A small-molecule ligand and the protein it binds are described below.
Small molecule (SMILES): CC(=O)N[C@@H]1[C@@H](O)[C@H](O)[C@@H](CO)O[C@H]1O

Binding-site contacts:
Ligand atom O5 contacts residue ASN19 of chain 1.B at 2.4 Å (h-bond).
Ligand atom N2 contacts residue ASN19 of chain 1.B at 3.0 Å (h-bond).
Ligand atom O5 contacts residue GLU22 of chain 1.B at 3.9 Å.
Ligand atom C4 contacts residue GLU22 of chain 1.B at 4.2 Å.
Ligand atom C5 contacts residue ASN19 of chain 1.B at 3.2 Å.
Ligand atom C5 contacts residue GLU22 of chain 1.B at 3.8 Å.
Ligand atom O4 contacts residue GLU22 of chain 1.B at 4.1 Å.
Ligand atom C8 contacts residue ASN19 of chain 1.B at 4.0 Å.
Ligand atom C7 contacts residue ASN19 of chain 1.B at 4.1 Å.
Ligand atom C1 contacts residue GLU22 of chain 1.B at 3.5 Å.
Ligand atom C4 contacts residue ASN19 of chain 1.B at 3.9 Å.
Ligand atom C2 contacts residue GLU22 of chain 1.B at 4.1 Å.
Ligand atom C3 contacts residue GLU22 of chain 1.B at 3.8 Å.
Ligand atom C2 contacts residue ASN19 of chain 1.B at 2.6 Å.
Ligand atom C3 contacts residue ASN19 of chain 1.B at 3.4 Å.
Ligand atom C1 contacts residue ASN19 of chain 1.B at 1.4 Å.

Sequence of chain 1.B:
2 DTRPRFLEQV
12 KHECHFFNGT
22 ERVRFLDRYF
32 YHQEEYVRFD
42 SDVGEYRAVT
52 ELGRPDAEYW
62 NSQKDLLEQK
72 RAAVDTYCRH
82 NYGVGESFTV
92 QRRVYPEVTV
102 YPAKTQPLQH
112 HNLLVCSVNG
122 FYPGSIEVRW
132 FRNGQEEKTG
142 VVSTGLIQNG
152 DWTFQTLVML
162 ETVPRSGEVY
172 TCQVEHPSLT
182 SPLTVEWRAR